A protein and the small-molecule ligand that binds it are described below.
Small molecule (SMILES): C[C@]12CC[C@@H]3c4ccc(O)cc4CC[C@H]3[C@@H]1CC[C@@H]2O

Sequence of chain 1.B:
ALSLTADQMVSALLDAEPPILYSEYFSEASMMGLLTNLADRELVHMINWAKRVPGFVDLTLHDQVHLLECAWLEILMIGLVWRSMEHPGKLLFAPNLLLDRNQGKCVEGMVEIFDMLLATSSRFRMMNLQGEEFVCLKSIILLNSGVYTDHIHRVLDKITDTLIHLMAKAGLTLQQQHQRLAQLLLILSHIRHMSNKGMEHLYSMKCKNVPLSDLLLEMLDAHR

Binding-site contacts:
Ligand atom O17 contacts residue GLY228 of chain 1.B at 4.1 Å.
Ligand atom C15 contacts residue ILE131 of chain 1.B at 4.2 Å (hydrophobic).
Ligand atom C10 contacts residue PHE111 of chain 1.B at 4.0 Å (hydrophobic).
Ligand atom C3 contacts residue PHE111 of chain 1.B at 4.3 Å (hydrophobic).
Ligand atom C7 contacts residue MET95 of chain 1.B at 4.2 Å (hydrophobic).
Ligand atom C2 contacts residue LEU56 of chain 1.B at 4.0 Å (hydrophobic).
Ligand atom C8 contacts residue LEU91 of chain 1.B at 4.2 Å (hydrophobic).
Ligand atom C1 contacts residue LEU53 of chain 1.B at 3.5 Å (hydrophobic).
Ligand atom O3 contacts residue ARG101 of chain 1.B at 3.1 Å (salt-bridge).
Ligand atom C18 contacts residue LEU91 of chain 1.B at 4.3 Å (hydrophobic).
Ligand atom C12 contacts residue LEU53 of chain 1.B at 4.1 Å (hydrophobic).
Ligand atom C3 contacts residue LEU94 of chain 1.B at 4.3 Å (hydrophobic).
Ligand atom C4 contacts residue GLU60 of chain 1.B at 4.0 Å.
Ligand atom C17 contacts residue MET128 of chain 1.B at 4.3 Å (hydrophobic).
Ligand atom C3 contacts residue GLU60 of chain 1.B at 2.8 Å.
Ligand atom C1 contacts residue ALA57 of chain 1.B at 3.9 Å (hydrophobic).
Ligand atom C2 contacts residue LEU53 of chain 1.B at 4.0 Å (hydrophobic).
Ligand atom C15 contacts residue GLY228 of chain 1.B at 4.0 Å.
Ligand atom O3 contacts residue LEU94 of chain 1.B at 4.1 Å.
Ligand atom C2 contacts residue ALA57 of chain 1.B at 4.0 Å (hydrophobic).
Ligand atom O17 contacts residue LEU232 of chain 1.B at 3.7 Å.
Ligand atom C16 contacts residue ILE131 of chain 1.B at 4.0 Å (hydrophobic).
Ligand atom C2 contacts residue GLU60 of chain 1.B at 3.1 Å.
Ligand atom C15 contacts residue MET95 of chain 1.B at 4.1 Å (hydrophobic).
Ligand atom C1 contacts residue PHE111 of chain 1.B at 4.2 Å (hydrophobic).
Ligand atom C2 contacts residue PHE111 of chain 1.B at 4.2 Å (hydrophobic).
Ligand atom O17 contacts residue MET50 of chain 1.B at 3.7 Å.
Ligand atom O17 contacts residue HIS231 of chain 1.B at 3.0 Å (h-bond).
Ligand atom C6 contacts residue MET95 of chain 1.B at 3.8 Å (hydrophobic).
Ligand atom C5 contacts residue PHE111 of chain 1.B at 4.0 Å (hydrophobic).
Ligand atom C6 contacts residue LEU98 of chain 1.B at 4.0 Å (hydrophobic).
Ligand atom C16 contacts residue HIS231 of chain 1.B at 3.6 Å.
Ligand atom C4 contacts residue LEU98 of chain 1.B at 4.2 Å (hydrophobic).
Ligand atom C11 contacts residue LEU53 of chain 1.B at 4.1 Å (hydrophobic).
Ligand atom C4 contacts residue LEU94 of chain 1.B at 3.7 Å (hydrophobic).
Ligand atom O3 contacts residue GLU60 of chain 1.B at 1.8 Å (salt-bridge).
Ligand atom C3 contacts residue ARG101 of chain 1.B at 4.1 Å.
Ligand atom C17 contacts residue HIS231 of chain 1.B at 3.5 Å.
Ligand atom C16 contacts residue GLY228 of chain 1.B at 3.7 Å.
Ligand atom C18 contacts residue GLY228 of chain 1.B at 4.2 Å.